Binding-site contacts:
Ligand atom C5 contacts residue ASN154 of chain 2.E at 3.6 Å.
Ligand atom C4 contacts residue ASN154 of chain 2.E at 4.2 Å.
Ligand atom C1 contacts residue SER156 of chain 2.E at 4.0 Å.
Ligand atom C1 contacts residue ASN154 of chain 2.E at 1.4 Å.
Ligand atom C8 contacts residue ASN154 of chain 2.E at 3.7 Å.
Ligand atom O7 contacts residue ASN154 of chain 2.E at 3.5 Å (h-bond).
Ligand atom O5 contacts residue ASN154 of chain 2.E at 2.4 Å (h-bond).
Ligand atom C7 contacts residue ASN154 of chain 2.E at 3.3 Å.
Ligand atom C2 contacts residue ASN154 of chain 2.E at 2.5 Å.
Ligand atom O6 contacts residue SER157 of chain 2.E at 4.2 Å.
Ligand atom C1 contacts residue SER157 of chain 2.E at 4.3 Å.
Ligand atom O5 contacts residue SER157 of chain 2.E at 4.0 Å.
Ligand atom C3 contacts residue ASN154 of chain 2.E at 3.8 Å.
Ligand atom N2 contacts residue ASN154 of chain 2.E at 2.8 Å (h-bond).

A small-molecule ligand and the protein it binds are described below.
Small molecule (SMILES): CC(=O)N[C@@H]1[C@@H](O)[C@H](O)[C@@H](CO)O[C@H]1O

Sequence of chain 2.E:
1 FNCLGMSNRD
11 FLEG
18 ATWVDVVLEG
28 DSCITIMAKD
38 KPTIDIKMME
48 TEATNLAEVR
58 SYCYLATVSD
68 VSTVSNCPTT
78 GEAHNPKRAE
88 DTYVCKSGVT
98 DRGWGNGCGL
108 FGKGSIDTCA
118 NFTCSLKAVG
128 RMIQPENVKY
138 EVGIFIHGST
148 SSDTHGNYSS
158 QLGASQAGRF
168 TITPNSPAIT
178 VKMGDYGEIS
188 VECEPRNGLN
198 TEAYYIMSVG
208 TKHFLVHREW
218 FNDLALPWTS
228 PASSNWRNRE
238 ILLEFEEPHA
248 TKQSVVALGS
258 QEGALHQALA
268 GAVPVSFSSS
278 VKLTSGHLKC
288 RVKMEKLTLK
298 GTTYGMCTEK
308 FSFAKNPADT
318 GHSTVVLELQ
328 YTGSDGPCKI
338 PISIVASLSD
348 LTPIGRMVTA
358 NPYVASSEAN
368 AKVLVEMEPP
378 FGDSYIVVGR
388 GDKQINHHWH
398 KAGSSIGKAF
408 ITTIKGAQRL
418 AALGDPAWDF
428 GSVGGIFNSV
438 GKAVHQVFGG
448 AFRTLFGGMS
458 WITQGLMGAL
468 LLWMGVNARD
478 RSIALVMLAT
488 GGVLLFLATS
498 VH